Sequence of chain 1.A:
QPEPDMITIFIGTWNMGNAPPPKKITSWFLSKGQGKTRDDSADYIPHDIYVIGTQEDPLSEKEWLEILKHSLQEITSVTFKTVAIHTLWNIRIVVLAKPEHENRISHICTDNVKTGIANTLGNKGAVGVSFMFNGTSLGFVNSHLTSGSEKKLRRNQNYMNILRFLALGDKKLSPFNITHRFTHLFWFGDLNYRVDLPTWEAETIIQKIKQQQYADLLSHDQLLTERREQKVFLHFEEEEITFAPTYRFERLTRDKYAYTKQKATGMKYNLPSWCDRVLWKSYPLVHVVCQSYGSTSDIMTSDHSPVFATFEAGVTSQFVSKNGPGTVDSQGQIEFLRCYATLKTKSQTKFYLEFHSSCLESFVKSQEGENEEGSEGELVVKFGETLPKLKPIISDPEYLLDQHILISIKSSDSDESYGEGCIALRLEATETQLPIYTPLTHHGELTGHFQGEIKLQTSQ

Binding-site contacts:
Ligand atom C05 contacts residue ILE108 of chain 1.A at 4.1 Å (hydrophobic).
Ligand atom BR7 contacts residue VAL86 of chain 1.A at 3.8 Å.
Ligand atom C12 contacts residue THR85 of chain 1.A at 3.6 Å.
Ligand atom C06 contacts residue THR85 of chain 1.A at 4.2 Å.
Ligand atom C10 contacts residue VAL86 of chain 1.A at 3.7 Å (hydrophobic).
Ligand atom N11 contacts residue THR85 of chain 1.A at 3.5 Å (h-bond).
Ligand atom C08 contacts residue ILE111 of chain 1.A at 4.1 Å (hydrophobic).
Ligand atom N11 contacts residue VAL86 of chain 1.A at 2.9 Å (h-bond).
Ligand atom C08 contacts residue VAL86 of chain 1.A at 3.8 Å (hydrophobic).
Ligand atom C14 contacts residue THR85 of chain 1.A at 3.3 Å.
Ligand atom C01 contacts residue ILE108 of chain 1.A at 4.5 Å (hydrophobic).
Ligand atom C04 contacts residue ILE108 of chain 1.A at 3.7 Å (hydrophobic).
Ligand atom C01 contacts residue ILE111 of chain 1.A at 4.2 Å (hydrophobic).
Ligand atom O02 contacts residue ILE111 of chain 1.A at 3.5 Å.
Ligand atom C10 contacts residue ILE111 of chain 1.A at 3.8 Å (hydrophobic).
Ligand atom BR7 contacts residue THR85 of chain 1.A at 4.1 Å.
Ligand atom C05 contacts residue ILE111 of chain 1.A at 4.4 Å (hydrophobic).
Ligand atom C05 contacts residue GLU105 of chain 1.A at 3.3 Å.
Ligand atom C08 contacts residue THR85 of chain 1.A at 3.5 Å.
Ligand atom BR7 contacts residue GLU105 of chain 1.A at 4.1 Å.
Ligand atom C09 contacts residue VAL86 of chain 1.A at 4.1 Å (hydrophobic).
Ligand atom C06 contacts residue GLU105 of chain 1.A at 4.4 Å.
Ligand atom C04 contacts residue GLU105 of chain 1.A at 3.9 Å.
Ligand atom C14 contacts residue VAL86 of chain 1.A at 4.1 Å (hydrophobic).
Ligand atom C09 contacts residue ILE111 of chain 1.A at 3.5 Å (hydrophobic).
Ligand atom C06 contacts residue VAL86 of chain 1.A at 4.3 Å (hydrophobic).
Ligand atom C03 contacts residue ILE111 of chain 1.A at 3.3 Å (hydrophobic).
Ligand atom N11 contacts residue ILE111 of chain 1.A at 4.4 Å.
Ligand atom BR7 contacts residue LYS84 of chain 1.A at 3.7 Å.
Ligand atom C04 contacts residue ILE111 of chain 1.A at 3.9 Å (hydrophobic).
Ligand atom C12 contacts residue VAL86 of chain 1.A at 4.0 Å (hydrophobic).
Ligand atom C09 contacts residue THR85 of chain 1.A at 4.5 Å.

The small molecule below binds the protein below.
Small molecule (SMILES): COc1ccc(Br)cc1CNC(C)=O